Sequence of chain 1.A:
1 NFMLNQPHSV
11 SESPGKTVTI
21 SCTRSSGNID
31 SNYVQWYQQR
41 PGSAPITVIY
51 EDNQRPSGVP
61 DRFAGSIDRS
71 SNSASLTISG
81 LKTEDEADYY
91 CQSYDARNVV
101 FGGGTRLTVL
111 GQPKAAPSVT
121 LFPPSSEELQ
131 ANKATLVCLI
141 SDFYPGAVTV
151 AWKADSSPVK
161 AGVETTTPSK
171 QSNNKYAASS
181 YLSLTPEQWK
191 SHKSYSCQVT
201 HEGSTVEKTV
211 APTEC

A protein and the small-molecule ligand that binds it are described below.
Small molecule (SMILES): Cc1c(CN2CCOCC2)c(=O)oc2cc(OC[C@@H](C)c3ccccc3)ccc12

Binding-site contacts:
Ligand atom C7 contacts residue PRO45 of chain 1.B at 3.5 Å (hydrophobic).
Ligand atom C8 contacts residue PRO45 of chain 1.B at 3.6 Å (hydrophobic).
Ligand atom C13 contacts residue TYR90 of chain 1.A at 3.7 Å (hydrophobic).
Ligand atom C3 contacts residue PHE101 of chain 1.A at 3.4 Å (hydrophobic).
Ligand atom O1 contacts residue PHE101 of chain 1.A at 3.6 Å.
Ligand atom C14 contacts residue PRO45 of chain 1.B at 3.7 Å (hydrophobic).
Ligand atom C11 contacts residue PRO45 of chain 1.B at 3.5 Å (hydrophobic).
Ligand atom C6 contacts residue PHE101 of chain 1.B at 3.1 Å (hydrophobic).
Ligand atom C14 contacts residue PHE101 of chain 1.A at 3.2 Å (hydrophobic).
Ligand atom O contacts residue THR47 of chain 1.B at 3.0 Å (h-bond).
Ligand atom C contacts residue ILE46 of chain 1.B at 3.7 Å (hydrophobic).
Ligand atom C15 contacts residue PHE101 of chain 1.A at 3.4 Å (hydrophobic).
Ligand atom C9 contacts residue PRO45 of chain 1.A at 3.7 Å (hydrophobic).
Ligand atom C9 contacts residue GLN39 of chain 1.A at 3.3 Å.
Ligand atom O contacts residue ILE46 of chain 1.B at 3.8 Å.
Ligand atom C10 contacts residue PRO45 of chain 1.B at 3.6 Å (hydrophobic).
Ligand atom O2 contacts residue PHE101 of chain 1.A at 3.7 Å.
Ligand atom C8 contacts residue PRO45 of chain 1.A at 3.7 Å (hydrophobic).
Ligand atom O2 contacts residue PRO45 of chain 1.B at 3.3 Å.
Ligand atom C13 contacts residue PHE101 of chain 1.A at 3.6 Å (hydrophobic).
Ligand atom O1 contacts residue ILE46 of chain 1.B at 3.6 Å.
Ligand atom C2 contacts residue PHE101 of chain 1.A at 3.5 Å (hydrophobic).
Ligand atom C15 contacts residue PRO45 of chain 1.B at 3.2 Å (hydrophobic).
Ligand atom C10 contacts residue PRO45 of chain 1.A at 3.8 Å (hydrophobic).
Ligand atom C6 contacts residue TYR37 of chain 1.A at 3.7 Å (hydrophobic).
Ligand atom C4 contacts residue PHE101 of chain 1.A at 3.6 Å (hydrophobic).
Ligand atom O1 contacts residue PRO45 of chain 1.B at 3.6 Å (h-bond).
Ligand atom C16 contacts residue PRO45 of chain 1.B at 3.7 Å (hydrophobic).
Ligand atom C3 contacts residue PRO45 of chain 1.B at 3.5 Å (hydrophobic).
Ligand atom C12 contacts residue PRO45 of chain 1.B at 3.4 Å (hydrophobic).
Ligand atom C14 contacts residue GLY102 of chain 1.A at 3.7 Å.
Ligand atom C11 contacts residue TYR90 of chain 1.B at 3.7 Å (hydrophobic).
Ligand atom C1 contacts residue PHE101 of chain 1.A at 3.4 Å (hydrophobic).
Ligand atom C contacts residue THR47 of chain 1.B at 3.6 Å.
Ligand atom C10 contacts residue GLN39 of chain 1.A at 3.7 Å.
Ligand atom O1 contacts residue THR47 of chain 1.B at 3.3 Å (h-bond).
Ligand atom C10 contacts residue GLN39 of chain 1.B at 3.5 Å.
Ligand atom C9 contacts residue PRO45 of chain 1.B at 3.7 Å (hydrophobic).
Ligand atom C1 contacts residue PRO45 of chain 1.B at 3.2 Å (hydrophobic).
Ligand atom C2 contacts residue PRO45 of chain 1.B at 3.6 Å (hydrophobic).

Sequence of chain 1.B:
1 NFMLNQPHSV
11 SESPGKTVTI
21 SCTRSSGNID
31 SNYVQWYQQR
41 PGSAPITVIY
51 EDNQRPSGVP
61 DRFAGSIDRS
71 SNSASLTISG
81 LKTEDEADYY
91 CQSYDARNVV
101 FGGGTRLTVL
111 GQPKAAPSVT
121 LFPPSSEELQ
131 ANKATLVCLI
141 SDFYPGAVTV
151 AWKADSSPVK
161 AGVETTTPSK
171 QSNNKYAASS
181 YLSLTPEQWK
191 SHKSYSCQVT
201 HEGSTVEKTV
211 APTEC